Sequence of chain 1.G:
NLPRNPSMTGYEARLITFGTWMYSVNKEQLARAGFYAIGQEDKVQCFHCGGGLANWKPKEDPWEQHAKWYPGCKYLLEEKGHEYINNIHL

Sequence of chain 1.I:
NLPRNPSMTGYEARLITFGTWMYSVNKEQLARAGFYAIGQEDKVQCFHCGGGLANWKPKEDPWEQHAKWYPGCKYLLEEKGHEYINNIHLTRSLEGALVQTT

The protein below binds the small molecule below.
Small molecule (SMILES): CC[C@H](C)[C@H](NC(=O)[C@@H]1CCCN1C(=O)[C@@H](NC(=O)[C@H](C)N)C(C)C)C(=O)N[C@@H](C)C=O

Binding-site contacts:
Ligand atom CB contacts residue TYR76 of chain 1.I at 3.7 Å (hydrophobic).
Ligand atom CA contacts residue TYR76 of chain 1.I at 4.0 Å (hydrophobic).
Ligand atom CB contacts residue GLN71 of chain 1.I at 3.8 Å.
Ligand atom O contacts residue LEU59 of chain 1.I at 3.4 Å.
Ligand atom CA contacts residue ALA60 of chain 1.I at 3.8 Å (hydrophobic).
Ligand atom C contacts residue GLN71 of chain 1.I at 3.8 Å.
Ligand atom CB contacts residue GLY58 of chain 1.I at 4.0 Å.
Ligand atom CB contacts residue ALA60 of chain 1.I at 3.5 Å (hydrophobic).
Ligand atom C contacts residue ALA60 of chain 1.I at 3.9 Å (hydrophobic).
Ligand atom N contacts residue ALA60 of chain 1.I at 2.9 Å (h-bond).
Ligand atom CD1 contacts residue LYS49 of chain 1.I at 3.7 Å.
Ligand atom CB contacts residue LEU59 of chain 1.I at 4.0 Å (hydrophobic).
Ligand atom N contacts residue GLN71 of chain 1.I at 2.7 Å (h-bond).
Ligand atom CA contacts residue GLY58 of chain 1.I at 3.3 Å.
Ligand atom O contacts residue ALA60 of chain 1.I at 2.8 Å (h-bond).
Ligand atom CA contacts residue ALA60 of chain 1.I at 3.6 Å (hydrophobic).
Ligand atom C contacts residue TRP75 of chain 1.I at 3.9 Å (hydrophobic).
Ligand atom CG1 contacts residue ILE22 of chain 1.G at 3.7 Å (hydrophobic).
Ligand atom N contacts residue GLU66 of chain 1.I at 2.6 Å (salt-bridge).
Ligand atom CA contacts residue ASN61 of chain 1.I at 3.8 Å.
Ligand atom CG1 contacts residue ALA60 of chain 1.I at 3.8 Å (hydrophobic).
Ligand atom CD1 contacts residue LEU59 of chain 1.I at 3.2 Å (hydrophobic).
Ligand atom N contacts residue GLY58 of chain 1.I at 3.1 Å (h-bond).
Ligand atom CB contacts residue TRP62 of chain 1.I at 3.8 Å (hydrophobic).
Ligand atom N contacts residue LEU59 of chain 1.I at 3.9 Å.
Ligand atom O contacts residue TRP75 of chain 1.I at 3.2 Å (h-bond).
Ligand atom O contacts residue GLN71 of chain 1.I at 3.5 Å (h-bond).
Ligand atom CD1 contacts residue GLY58 of chain 1.I at 3.5 Å.
Ligand atom CA contacts residue GLU66 of chain 1.I at 3.3 Å.
Ligand atom CA contacts residue GLN71 of chain 1.I at 3.6 Å.
Ligand atom CD contacts residue TRP75 of chain 1.I at 3.5 Å (hydrophobic).
Ligand atom C contacts residue LEU59 of chain 1.I at 3.9 Å (hydrophobic).
Ligand atom CG1 contacts residue GLY58 of chain 1.I at 3.5 Å.
Ligand atom CB contacts residue GLU66 of chain 1.I at 3.5 Å.
Ligand atom CG contacts residue TRP75 of chain 1.I at 3.4 Å (hydrophobic).
Ligand atom CD1 contacts residue VAL50 of chain 1.I at 3.4 Å (hydrophobic).
Ligand atom C contacts residue ALA60 of chain 1.I at 3.7 Å (hydrophobic).
Ligand atom C contacts residue GLY58 of chain 1.I at 3.6 Å.
Ligand atom CA contacts residue LEU59 of chain 1.I at 3.9 Å (hydrophobic).
Ligand atom CG1 contacts residue LEU59 of chain 1.I at 3.5 Å (hydrophobic).